Sequence of chain 3.A:
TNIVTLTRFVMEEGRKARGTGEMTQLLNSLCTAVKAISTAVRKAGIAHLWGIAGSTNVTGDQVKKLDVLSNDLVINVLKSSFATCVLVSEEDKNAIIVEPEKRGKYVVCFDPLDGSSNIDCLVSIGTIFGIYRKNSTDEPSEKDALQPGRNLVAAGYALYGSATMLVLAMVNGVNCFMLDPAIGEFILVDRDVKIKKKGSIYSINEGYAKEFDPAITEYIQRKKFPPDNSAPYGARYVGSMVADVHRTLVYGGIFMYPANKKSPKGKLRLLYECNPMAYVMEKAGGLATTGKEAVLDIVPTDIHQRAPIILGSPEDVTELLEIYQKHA

A small-molecule ligand and the protein it binds are described below.
Small molecule (SMILES): O=P(O)(O)OC[C@H]1O[C@](O)(CO)[C@@H](O)[C@@H]1O

Binding-site contacts:
Ligand atom C6 contacts residue GLY246 of chain 4.A at 3.7 Å.
Ligand atom O1P contacts residue TYR215 of chain 4.A at 2.4 Å (h-bond).
Ligand atom O3 contacts residue GLY246 of chain 4.A at 3.9 Å.
Ligand atom C3 contacts residue ASP121 of chain 4.A at 3.8 Å.
Ligand atom P contacts residue ASN212 of chain 4.A at 3.5 Å.
Ligand atom C1 contacts residue LEU275 of chain 4.A at 3.6 Å (hydrophobic).
Ligand atom C1 contacts residue LYS274 of chain 4.A at 3.9 Å.
Ligand atom O3P contacts residue TYR264 of chain 4.A at 3.7 Å.
Ligand atom O3 contacts residue ASP121 of chain 4.A at 2.9 Å (salt-bridge).
Ligand atom O4 contacts residue MET248 of chain 4.A at 3.1 Å (h-bond).
Ligand atom P contacts residue TYR264 of chain 4.A at 3.6 Å.
Ligand atom O4 contacts residue SER247 of chain 4.A at 3.8 Å.
Ligand atom O3P contacts residue ASN212 of chain 4.A at 2.8 Å (h-bond).
Ligand atom O2 contacts residue PO41 of chain 4.G at 2.6 Å (h-bond).
Ligand atom O3P contacts residue TYR244 of chain 4.A at 2.9 Å (h-bond).
Ligand atom O3P contacts residue ARG243 of chain 3.A at 3.7 Å.
Ligand atom O1 contacts residue PO41 of chain 4.G at 3.1 Å (h-bond).
Ligand atom C3 contacts residue MET248 of chain 4.A at 3.4 Å (hydrophobic).
Ligand atom O5 contacts residue LYS274 of chain 4.A at 3.2 Å (salt-bridge).
Ligand atom C4 contacts residue GLY246 of chain 4.A at 3.1 Å.
Ligand atom O1P contacts residue TYR264 of chain 4.A at 2.6 Å (h-bond).
Ligand atom C6 contacts residue TYR264 of chain 4.A at 3.9 Å (hydrophobic).
Ligand atom P contacts residue TYR215 of chain 4.A at 3.7 Å.
Ligand atom O1 contacts residue LYS274 of chain 4.A at 3.4 Å.
Ligand atom O6 contacts residue TYR264 of chain 4.A at 3.5 Å.
Ligand atom C1 contacts residue PO41 of chain 4.G at 3.5 Å.
Ligand atom O2P contacts residue ARG243 of chain 3.A at 2.8 Å (salt-bridge).
Ligand atom C2 contacts residue PO41 of chain 4.G at 3.6 Å.
Ligand atom O2 contacts residue GLY122 of chain 4.A at 3.7 Å.
Ligand atom O3 contacts residue GLY122 of chain 4.A at 3.5 Å (h-bond).
Ligand atom O1P contacts residue LYS274 of chain 4.A at 3.8 Å.
Ligand atom O3 contacts residue MET248 of chain 4.A at 2.7 Å (h-bond).
Ligand atom O1 contacts residue ARG276 of chain 4.A at 3.4 Å (salt-bridge).
Ligand atom O4 contacts residue TYR244 of chain 4.A at 3.9 Å.
Ligand atom C1 contacts residue GLU280 of chain 4.A at 3.6 Å.
Ligand atom C6 contacts residue TYR244 of chain 4.A at 3.4 Å (hydrophobic).
Ligand atom O2P contacts residue ASN212 of chain 4.A at 3.8 Å.
Ligand atom O6 contacts residue LYS274 of chain 4.A at 3.1 Å (salt-bridge).
Ligand atom C4 contacts residue MET248 of chain 4.A at 3.5 Å (hydrophobic).
Ligand atom O3 contacts residue SER247 of chain 4.A at 3.4 Å.

Sequence of chain 4.A:
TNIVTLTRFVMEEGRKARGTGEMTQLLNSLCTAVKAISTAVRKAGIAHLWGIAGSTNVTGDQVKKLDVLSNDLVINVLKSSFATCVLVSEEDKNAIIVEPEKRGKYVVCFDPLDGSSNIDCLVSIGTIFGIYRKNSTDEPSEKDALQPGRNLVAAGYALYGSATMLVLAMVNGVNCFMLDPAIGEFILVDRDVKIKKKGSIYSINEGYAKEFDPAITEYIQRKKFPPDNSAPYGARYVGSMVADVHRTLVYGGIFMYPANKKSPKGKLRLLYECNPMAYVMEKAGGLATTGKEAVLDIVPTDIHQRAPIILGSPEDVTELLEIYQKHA